Sequence of chain 13.A:
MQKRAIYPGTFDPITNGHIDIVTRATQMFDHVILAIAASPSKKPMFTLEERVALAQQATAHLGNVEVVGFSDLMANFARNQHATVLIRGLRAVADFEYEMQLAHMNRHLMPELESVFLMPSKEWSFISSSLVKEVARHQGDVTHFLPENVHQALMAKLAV

Binding-site contacts:
Ligand atom C5 contacts residue LEU131 of chain 13.A at 3.8 Å (hydrophobic).
Ligand atom C5 contacts residue TYR98 of chain 8.A at 3.3 Å (hydrophobic).
Ligand atom C8 contacts residue LEU131 of chain 13.A at 4.0 Å (hydrophobic).
Ligand atom C19 contacts residue ALA37 of chain 8.A at 3.9 Å (hydrophobic).
Ligand atom C contacts residue LEU131 of chain 13.A at 3.9 Å (hydrophobic).
Ligand atom C11 contacts residue LEU73 of chain 8.A at 3.5 Å (hydrophobic).
Ligand atom C14 contacts residue ALA37 of chain 8.A at 3.9 Å (hydrophobic).
Ligand atom C9 contacts residue LEU102 of chain 8.A at 3.5 Å (hydrophobic).
Ligand atom C10 contacts residue VAL135 of chain 13.A at 3.8 Å (hydrophobic).
Ligand atom C2 contacts residue LEU131 of chain 13.A at 3.9 Å (hydrophobic).
Ligand atom C17 contacts residue THR10 of chain 8.A at 3.7 Å.
Ligand atom C10 contacts residue ASN106 of chain 8.A at 3.5 Å.
Ligand atom C18 contacts residue GLY9 of chain 8.A at 3.7 Å.
Ligand atom C17 contacts residue GLY9 of chain 8.A at 3.7 Å.
Ligand atom C8 contacts residue LEU102 of chain 8.A at 3.7 Å (hydrophobic).
Ligand atom C19 contacts residue MET74 of chain 8.A at 3.6 Å (hydrophobic).
Ligand atom C contacts residue GLN101 of chain 8.A at 3.8 Å.
Ligand atom N2 contacts residue LEU73 of chain 8.A at 3.7 Å.
Ligand atom CL contacts residue LEU102 of chain 8.A at 4.0 Å.
Ligand atom C6 contacts residue LEU131 of chain 13.A at 3.5 Å (hydrophobic).
Ligand atom C10 contacts residue LEU102 of chain 8.A at 3.6 Å (hydrophobic).
Ligand atom C1 contacts residue LEU131 of chain 13.A at 3.6 Å (hydrophobic).
Ligand atom N1 contacts residue MET74 of chain 8.A at 3.9 Å.
Ligand atom C10 contacts residue MET105 of chain 8.A at 3.5 Å (hydrophobic).
Ligand atom C19 contacts residue PHE70 of chain 8.A at 3.5 Å (hydrophobic).
Ligand atom C16 contacts residue ALA37 of chain 8.A at 3.9 Å (hydrophobic).
Ligand atom C6 contacts residue TYR98 of chain 8.A at 3.4 Å (hydrophobic).
Ligand atom C3 contacts residue GLU134 of chain 13.A at 3.7 Å.
Ligand atom N1 contacts residue LEU73 of chain 8.A at 3.3 Å.
Ligand atom C16 contacts residue THR10 of chain 8.A at 3.5 Å.
Ligand atom C15 contacts residue ALA37 of chain 8.A at 3.9 Å (hydrophobic).
Ligand atom C10 contacts residue LEU109 of chain 8.A at 4.0 Å (hydrophobic).
Ligand atom CL contacts residue GLN101 of chain 8.A at 3.8 Å.
Ligand atom C18 contacts residue MET74 of chain 8.A at 3.8 Å (hydrophobic).
Ligand atom N2 contacts residue MET74 of chain 8.A at 3.1 Å (h-bond).
Ligand atom CL contacts residue LEU131 of chain 13.A at 3.9 Å.
Ligand atom C4 contacts residue TYR98 of chain 8.A at 3.9 Å (hydrophobic).
Ligand atom C1 contacts residue TYR98 of chain 8.A at 3.9 Å (hydrophobic).
Ligand atom CL contacts residue TYR98 of chain 8.A at 3.4 Å.
Ligand atom C9 contacts residue LEU73 of chain 8.A at 3.9 Å (hydrophobic).

Sequence of chain 8.A:
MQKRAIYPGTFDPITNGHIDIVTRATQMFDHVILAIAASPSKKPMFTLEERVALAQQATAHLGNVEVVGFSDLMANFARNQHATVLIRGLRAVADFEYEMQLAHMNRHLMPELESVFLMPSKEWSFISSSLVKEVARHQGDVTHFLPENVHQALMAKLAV

The small molecule below binds the protein below.
Small molecule (SMILES): Cc1cc(Nc2ccc(C)c(Cl)c2)[n+]2nc(Cc3ccccc3)[nH]c2n1